Sequence of chain 1.FB:
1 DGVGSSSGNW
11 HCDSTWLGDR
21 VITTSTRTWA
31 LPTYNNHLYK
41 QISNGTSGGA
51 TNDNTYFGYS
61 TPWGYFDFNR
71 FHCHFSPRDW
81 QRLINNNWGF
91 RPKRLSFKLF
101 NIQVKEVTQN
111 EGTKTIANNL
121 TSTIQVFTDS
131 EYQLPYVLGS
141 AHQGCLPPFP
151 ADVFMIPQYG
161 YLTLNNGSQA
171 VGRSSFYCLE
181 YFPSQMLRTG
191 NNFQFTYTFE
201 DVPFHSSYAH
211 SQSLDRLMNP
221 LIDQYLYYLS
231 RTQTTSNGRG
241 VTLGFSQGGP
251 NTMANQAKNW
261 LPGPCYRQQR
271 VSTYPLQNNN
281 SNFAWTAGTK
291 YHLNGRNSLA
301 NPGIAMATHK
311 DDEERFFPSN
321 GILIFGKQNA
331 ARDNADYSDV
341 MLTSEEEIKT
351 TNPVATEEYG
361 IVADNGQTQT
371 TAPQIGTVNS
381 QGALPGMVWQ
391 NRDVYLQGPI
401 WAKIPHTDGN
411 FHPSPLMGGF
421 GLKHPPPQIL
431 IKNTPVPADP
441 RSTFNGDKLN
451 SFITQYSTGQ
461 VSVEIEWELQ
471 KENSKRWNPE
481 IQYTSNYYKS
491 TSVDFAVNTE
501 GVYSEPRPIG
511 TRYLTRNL

A small-molecule ligand and the protein it binds are described below.
Small molecule (SMILES): Nc1ncnc2c1ncn2[C@H]1C[C@H](O)[C@@H](COP(=O)(O)O)O1

Binding-site contacts:
Ligand atom C5 contacts residue PRO203 of chain 1.FB at 3.9 Å (hydrophobic).
Ligand atom C1' contacts residue PRO413 of chain 1.FB at 3.9 Å (hydrophobic).
Ligand atom N6 contacts residue GLY419 of chain 1.FB at 3.5 Å (h-bond).
Ligand atom N9 contacts residue PRO413 of chain 1.FB at 4.3 Å.
Ligand atom O3' contacts residue PRO413 of chain 1.FB at 4.2 Å.
Ligand atom N6 contacts residue SER414 of chain 1.FB at 3.7 Å.
Ligand atom C6 contacts residue GLY421 of chain 1.FB at 3.6 Å.
Ligand atom N1 contacts residue PHE420 of chain 1.FB at 4.2 Å.
Ligand atom N1 contacts residue GLY421 of chain 1.FB at 3.1 Å (h-bond).
Ligand atom C2' contacts residue PRO413 of chain 1.FB at 3.8 Å (hydrophobic).
Ligand atom C5 contacts residue SER414 of chain 1.FB at 3.9 Å.
Ligand atom C4 contacts residue PRO413 of chain 1.FB at 4.0 Å (hydrophobic).
Ligand atom C1' contacts residue HIS412 of chain 1.FB at 4.3 Å.
Ligand atom N6 contacts residue PRO415 of chain 1.FB at 4.2 Å.
Ligand atom N9 contacts residue PRO203 of chain 1.FB at 4.4 Å.
Ligand atom N7 contacts residue SER414 of chain 1.FB at 3.6 Å.
Ligand atom C3' contacts residue HIS412 of chain 1.FB at 4.0 Å.
Ligand atom N9 contacts residue HIS412 of chain 1.FB at 4.3 Å.
Ligand atom N6 contacts residue GLY421 of chain 1.FB at 3.3 Å (h-bond).
Ligand atom N7 contacts residue ASN391 of chain 1.FB at 3.9 Å.
Ligand atom C8 contacts residue PRO203 of chain 1.FB at 4.2 Å (hydrophobic).
Ligand atom C6 contacts residue PRO413 of chain 1.FB at 3.8 Å (hydrophobic).
Ligand atom C2' contacts residue HIS412 of chain 1.FB at 3.1 Å.
Ligand atom C2 contacts residue PRO413 of chain 1.FB at 3.5 Å (hydrophobic).
Ligand atom C6 contacts residue SER414 of chain 1.FB at 4.0 Å.
Ligand atom C5 contacts residue PRO413 of chain 1.FB at 4.0 Å (hydrophobic).
Ligand atom C2 contacts residue ILE404 of chain 1.FB at 4.4 Å (hydrophobic).
Ligand atom C8 contacts residue HIS412 of chain 1.FB at 3.4 Å.
Ligand atom N6 contacts residue PHE420 of chain 1.FB at 3.7 Å.
Ligand atom N1 contacts residue VAL202 of chain 1.FB at 3.7 Å.
Ligand atom N7 contacts residue HIS412 of chain 1.FB at 4.1 Å.
Ligand atom C2 contacts residue VAL202 of chain 1.FB at 4.2 Å (hydrophobic).
Ligand atom C8 contacts residue SER414 of chain 1.FB at 4.3 Å.
Ligand atom C2 contacts residue GLY421 of chain 1.FB at 3.4 Å.
Ligand atom N7 contacts residue PRO203 of chain 1.FB at 4.0 Å.
Ligand atom C6 contacts residue PRO203 of chain 1.FB at 4.3 Å (hydrophobic).
Ligand atom N1 contacts residue PRO413 of chain 1.FB at 3.5 Å (h-bond).
Ligand atom N3 contacts residue PRO413 of chain 1.FB at 3.8 Å.
Ligand atom C4 contacts residue PRO203 of chain 1.FB at 4.2 Å (hydrophobic).
Ligand atom C6 contacts residue VAL202 of chain 1.FB at 4.2 Å (hydrophobic).